Sequence of chain 50.A:
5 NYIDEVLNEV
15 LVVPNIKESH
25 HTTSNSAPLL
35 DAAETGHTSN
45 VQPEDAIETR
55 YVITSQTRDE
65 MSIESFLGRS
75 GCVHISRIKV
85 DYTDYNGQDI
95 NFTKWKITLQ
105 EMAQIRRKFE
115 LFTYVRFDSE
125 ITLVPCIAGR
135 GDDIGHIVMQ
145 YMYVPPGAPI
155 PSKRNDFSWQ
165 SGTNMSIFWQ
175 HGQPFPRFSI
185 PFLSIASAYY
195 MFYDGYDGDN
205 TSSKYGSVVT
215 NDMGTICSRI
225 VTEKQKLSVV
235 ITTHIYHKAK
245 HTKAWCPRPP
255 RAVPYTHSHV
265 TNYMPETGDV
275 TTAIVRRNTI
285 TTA

This small molecule binds to this protein.
Small molecule (SMILES): Cc1cc(CCCCCOc2c(Cl)cc(C3=NCCO3)cc2Cl)on1

Binding-site contacts:
Ligand atom O1A contacts residue ILE220 of chain 50.A at 3.6 Å.
Ligand atom C3 contacts residue LEU103 of chain 50.A at 4.1 Å (hydrophobic).
Ligand atom C5B contacts residue TYR147 of chain 50.A at 3.9 Å (hydrophobic).
Ligand atom C2A contacts residue ILE220 of chain 50.A at 3.8 Å (hydrophobic).
Ligand atom C5A contacts residue ILE220 of chain 50.A at 3.9 Å (hydrophobic).
Ligand atom N3A contacts residue LEU127 of chain 50.A at 4.1 Å.
Ligand atom C6B contacts residue ILE184 of chain 50.A at 4.1 Å (hydrophobic).
Ligand atom C4A contacts residue TYR145 of chain 50.A at 3.3 Å (hydrophobic).
Ligand atom O1B contacts residue ILE125 of chain 50.A at 3.5 Å.
Ligand atom C4C contacts residue MET217 of chain 50.A at 4.2 Å (hydrophobic).
Ligand atom C4B contacts residue ILE125 of chain 50.A at 3.9 Å (hydrophobic).
Ligand atom N2 contacts residue THR102 of chain 50.A at 4.2 Å.
Ligand atom O1 contacts residue MET217 of chain 50.A at 4.2 Å.
Ligand atom C6B contacts residue ILE125 of chain 50.A at 3.6 Å (hydrophobic).
Ligand atom CL2 contacts residue LEU187 of chain 50.A at 3.9 Å.
Ligand atom C5A contacts residue TYR145 of chain 50.A at 3.8 Å (hydrophobic).
Ligand atom C31 contacts residue MET195 of chain 50.A at 3.5 Å (hydrophobic).
Ligand atom C5 contacts residue LEU103 of chain 50.A at 3.8 Å (hydrophobic).
Ligand atom C2A contacts residue PHE182 of chain 50.A at 4.2 Å (hydrophobic).
Ligand atom C3B contacts residue ILE125 of chain 50.A at 3.5 Å (hydrophobic).
Ligand atom CL1 contacts residue ILE125 of chain 50.A at 3.5 Å.
Ligand atom C1C contacts residue LEU103 of chain 50.A at 4.1 Å (hydrophobic).
Ligand atom N3A contacts residue PHE182 of chain 50.A at 4.0 Å.
Ligand atom C2B contacts residue ILE125 of chain 50.A at 3.1 Å (hydrophobic).
Ligand atom N2 contacts residue ASN215 of chain 50.A at 3.7 Å.
Ligand atom C5B contacts residue ILE125 of chain 50.A at 3.9 Å (hydrophobic).
Ligand atom C3B contacts residue ILE220 of chain 50.A at 4.2 Å (hydrophobic).
Ligand atom C4A contacts residue ILE220 of chain 50.A at 4.1 Å (hydrophobic).
Ligand atom CL2 contacts residue ILE184 of chain 50.A at 3.9 Å.
Ligand atom C5A contacts residue MET146 of chain 50.A at 3.7 Å (hydrophobic).
Ligand atom CL2 contacts residue TYR147 of chain 50.A at 3.4 Å.
Ligand atom C5A contacts residue TYR147 of chain 50.A at 4.1 Å (hydrophobic).
Ligand atom C1B contacts residue ILE125 of chain 50.A at 3.1 Å (hydrophobic).
Ligand atom O1A contacts residue TYR147 of chain 50.A at 4.0 Å.
Ligand atom C4 contacts residue LEU103 of chain 50.A at 3.4 Å (hydrophobic).
Ligand atom C4B contacts residue ILE220 of chain 50.A at 4.0 Å (hydrophobic).
Ligand atom C4A contacts residue LEU127 of chain 50.A at 4.0 Å (hydrophobic).
Ligand atom C31 contacts residue GLN104 of chain 50.A at 3.6 Å.
Ligand atom CL1 contacts residue ILE239 of chain 50.A at 3.8 Å.
Ligand atom C2C contacts residue MET217 of chain 50.A at 3.7 Å (hydrophobic).